Binding-site contacts:
Ligand atom N1 contacts residue MET52 of chain 1.B at 2.9 Å (h-bond).
Ligand atom C contacts residue MET72 of chain 1.B at 3.4 Å (hydrophobic).
Ligand atom C2 contacts residue MET73 of chain 1.B at 3.7 Å (hydrophobic).
Ligand atom C7 contacts residue VAL56 of chain 1.B at 4.1 Å (hydrophobic).
Ligand atom O1 contacts residue PHE17 of chain 1.A at 3.3 Å.
Ligand atom C2 contacts residue MET72 of chain 1.B at 3.5 Å (hydrophobic).
Ligand atom O1 contacts residue MET52 of chain 1.B at 3.7 Å.
Ligand atom CL1 contacts residue PHE20 of chain 1.B at 3.9 Å.
Ligand atom O contacts residue LYS76 of chain 1.B at 2.9 Å (salt-bridge).
Ligand atom C5 contacts residue ILE64 of chain 1.B at 3.8 Å (hydrophobic).
Ligand atom N contacts residue ALA84 of chain 1.A at 3.7 Å.
Ligand atom C3 contacts residue PHE69 of chain 1.B at 4.0 Å (hydrophobic).
Ligand atom N contacts residue LYS76 of chain 1.B at 3.8 Å.
Ligand atom O1 contacts residue GLU55 of chain 1.B at 3.7 Å.
Ligand atom C7 contacts residue MET52 of chain 1.B at 3.6 Å (hydrophobic).
Ligand atom C6 contacts residue MET52 of chain 1.B at 3.8 Å (hydrophobic).
Ligand atom C7 contacts residue ALA84 of chain 1.A at 3.8 Å (hydrophobic).
Ligand atom O1 contacts residue ALA84 of chain 1.A at 3.8 Å.
Ligand atom C4 contacts residue LEU87 of chain 1.A at 3.6 Å (hydrophobic).
Ligand atom CL contacts residue MET52 of chain 1.B at 3.7 Å.
Ligand atom C2 contacts residue LEU87 of chain 1.A at 4.1 Å (hydrophobic).
Ligand atom O contacts residue MET72 of chain 1.B at 2.9 Å (h-bond).
Ligand atom O contacts residue ALA84 of chain 1.A at 3.6 Å.
Ligand atom C1 contacts residue MET72 of chain 1.B at 3.8 Å (hydrophobic).
Ligand atom CL1 contacts residue LEU87 of chain 1.A at 4.2 Å.
Ligand atom C5 contacts residue LEU87 of chain 1.A at 3.4 Å (hydrophobic).
Ligand atom C3 contacts residue LEU87 of chain 1.A at 3.8 Å (hydrophobic).
Ligand atom CL contacts residue LEU87 of chain 1.A at 3.8 Å.
Ligand atom O contacts residue VAL88 of chain 1.A at 3.2 Å.
Ligand atom CL1 contacts residue PHE69 of chain 1.B at 3.8 Å.
Ligand atom C6 contacts residue LEU87 of chain 1.A at 3.8 Å (hydrophobic).
Ligand atom CL1 contacts residue ILE28 of chain 1.B at 3.9 Å.
Ligand atom CL contacts residue ILE64 of chain 1.B at 3.0 Å.
Ligand atom C5 contacts residue MET52 of chain 1.B at 4.1 Å (hydrophobic).
Ligand atom CL1 contacts residue LEU33 of chain 1.B at 3.8 Å.
Ligand atom C3 contacts residue MET73 of chain 1.B at 3.5 Å (hydrophobic).
Ligand atom C2 contacts residue VAL88 of chain 1.A at 4.1 Å (hydrophobic).
Ligand atom C contacts residue ALA84 of chain 1.A at 3.7 Å (hydrophobic).
Ligand atom CL contacts residue LEU33 of chain 1.B at 3.3 Å.
Ligand atom N contacts residue MET72 of chain 1.B at 2.7 Å (h-bond).

Sequence of chain 1.A:
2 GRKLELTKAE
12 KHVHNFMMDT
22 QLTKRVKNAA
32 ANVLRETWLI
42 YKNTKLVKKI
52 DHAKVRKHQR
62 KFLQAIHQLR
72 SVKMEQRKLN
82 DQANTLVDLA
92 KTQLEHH

Sequence of chain 1.B:
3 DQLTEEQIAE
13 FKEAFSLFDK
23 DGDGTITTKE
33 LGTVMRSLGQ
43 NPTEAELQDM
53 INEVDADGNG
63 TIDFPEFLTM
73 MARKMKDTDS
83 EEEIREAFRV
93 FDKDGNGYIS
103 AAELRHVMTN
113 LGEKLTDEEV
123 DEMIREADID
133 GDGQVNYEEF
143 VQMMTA

A small-molecule ligand and the protein it binds are described below.
Small molecule (SMILES): O=C1Nc2c(ccc(Cl)c2Cl)C1=NO